Sequence of chain 1.B:
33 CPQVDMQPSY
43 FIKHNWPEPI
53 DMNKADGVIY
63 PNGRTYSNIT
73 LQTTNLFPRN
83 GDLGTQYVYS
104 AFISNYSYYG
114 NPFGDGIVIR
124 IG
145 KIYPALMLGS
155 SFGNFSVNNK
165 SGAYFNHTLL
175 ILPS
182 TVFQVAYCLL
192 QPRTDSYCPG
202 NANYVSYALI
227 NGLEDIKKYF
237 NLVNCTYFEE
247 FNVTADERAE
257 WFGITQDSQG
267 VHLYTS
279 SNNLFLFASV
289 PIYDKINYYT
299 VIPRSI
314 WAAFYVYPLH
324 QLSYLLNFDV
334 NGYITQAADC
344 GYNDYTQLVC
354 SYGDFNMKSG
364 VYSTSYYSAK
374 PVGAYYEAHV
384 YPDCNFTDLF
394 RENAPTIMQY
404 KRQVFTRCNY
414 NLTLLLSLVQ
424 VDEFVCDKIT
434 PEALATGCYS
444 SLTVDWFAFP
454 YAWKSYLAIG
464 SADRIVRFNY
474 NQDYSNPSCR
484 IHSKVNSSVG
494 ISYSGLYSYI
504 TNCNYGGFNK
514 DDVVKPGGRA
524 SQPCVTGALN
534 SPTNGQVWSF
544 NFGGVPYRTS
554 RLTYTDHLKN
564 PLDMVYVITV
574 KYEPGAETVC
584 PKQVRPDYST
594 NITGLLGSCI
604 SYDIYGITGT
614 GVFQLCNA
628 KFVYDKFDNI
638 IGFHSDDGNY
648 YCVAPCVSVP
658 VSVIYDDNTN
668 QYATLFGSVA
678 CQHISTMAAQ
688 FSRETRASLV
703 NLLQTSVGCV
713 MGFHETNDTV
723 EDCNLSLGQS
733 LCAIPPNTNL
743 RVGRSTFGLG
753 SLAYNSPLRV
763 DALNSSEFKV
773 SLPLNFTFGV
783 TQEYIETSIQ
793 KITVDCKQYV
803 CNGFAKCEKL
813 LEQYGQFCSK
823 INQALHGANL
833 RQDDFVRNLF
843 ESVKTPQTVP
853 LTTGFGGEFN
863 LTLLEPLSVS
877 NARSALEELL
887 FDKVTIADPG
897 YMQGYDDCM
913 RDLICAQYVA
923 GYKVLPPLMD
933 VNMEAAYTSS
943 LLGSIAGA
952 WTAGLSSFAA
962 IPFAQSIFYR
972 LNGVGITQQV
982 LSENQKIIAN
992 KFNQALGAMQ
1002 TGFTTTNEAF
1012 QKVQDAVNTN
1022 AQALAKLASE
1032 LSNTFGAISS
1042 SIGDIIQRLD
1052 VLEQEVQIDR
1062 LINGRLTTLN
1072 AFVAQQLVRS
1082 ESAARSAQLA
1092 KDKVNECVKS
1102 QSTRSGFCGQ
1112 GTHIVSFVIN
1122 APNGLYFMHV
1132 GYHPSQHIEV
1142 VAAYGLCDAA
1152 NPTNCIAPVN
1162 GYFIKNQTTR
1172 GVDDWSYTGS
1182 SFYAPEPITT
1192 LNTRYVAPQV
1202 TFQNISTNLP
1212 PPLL

A small-molecule ligand and the protein it binds are described below.
Small molecule (SMILES): CC(=O)N[C@@H]1[C@@H](O)[C@H](O)[C@@H](CO)O[C@H]1O

Binding-site contacts:
Ligand atom C5 contacts residue ASN777 of chain 1.B at 3.6 Å.
Ligand atom C4 contacts residue ASN777 of chain 1.B at 4.2 Å.
Ligand atom O5 contacts residue ASN777 of chain 1.B at 2.3 Å (h-bond).
Ligand atom C5 contacts residue LYS992 of chain 1.B at 3.8 Å.
Ligand atom C8 contacts residue LEU776 of chain 1.B at 4.2 Å (hydrophobic).
Ligand atom O5 contacts residue LYS992 of chain 1.B at 4.0 Å.
Ligand atom O7 contacts residue ASN777 of chain 1.B at 3.0 Å (h-bond).
Ligand atom C2 contacts residue ASN777 of chain 1.B at 2.4 Å.
Ligand atom C8 contacts residue ASN777 of chain 1.B at 3.5 Å.
Ligand atom C1 contacts residue LYS992 of chain 1.B at 3.9 Å.
Ligand atom C3 contacts residue ASN777 of chain 1.B at 3.8 Å.
Ligand atom N2 contacts residue ASN777 of chain 1.B at 2.9 Å (h-bond).
Ligand atom C7 contacts residue ASN777 of chain 1.B at 3.0 Å.
Ligand atom C1 contacts residue ASN777 of chain 1.B at 1.4 Å.